Sequence of chain 3.D:
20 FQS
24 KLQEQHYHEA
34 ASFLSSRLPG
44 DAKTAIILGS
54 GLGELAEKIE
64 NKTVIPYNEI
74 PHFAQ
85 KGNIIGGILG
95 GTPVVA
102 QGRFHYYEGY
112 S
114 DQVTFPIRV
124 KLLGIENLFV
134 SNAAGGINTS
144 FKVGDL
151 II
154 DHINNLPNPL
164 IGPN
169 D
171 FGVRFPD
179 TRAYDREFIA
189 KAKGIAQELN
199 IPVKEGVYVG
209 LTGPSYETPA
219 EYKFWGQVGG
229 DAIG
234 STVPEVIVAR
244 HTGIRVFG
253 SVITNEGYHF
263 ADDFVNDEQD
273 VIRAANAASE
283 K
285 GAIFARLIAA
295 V

Binding-site contacts:
Ligand atom C6 contacts residue GLU215 of chain 3.D at 3.4 Å.
Ligand atom N9 contacts residue ALA137 of chain 3.D at 4.1 Å.
Ligand atom N6 contacts residue GLU215 of chain 3.D at 3.4 Å (salt-bridge).
Ligand atom C2 contacts residue GLY232 of chain 3.D at 3.8 Å.
Ligand atom C5 contacts residue ALA137 of chain 3.D at 4.0 Å (hydrophobic).
Ligand atom C5 contacts residue ASN257 of chain 3.D at 3.6 Å.
Ligand atom N3 contacts residue MSE233 of chain 3.D at 3.5 Å.
Ligand atom C8 contacts residue ASN257 of chain 3.D at 3.6 Å.
Ligand atom C6 contacts residue TYR214 of chain 3.D at 3.8 Å (hydrophobic).
Ligand atom N3 contacts residue GLY232 of chain 3.D at 3.5 Å.
Ligand atom C6 contacts residue TYR220 of chain 3.D at 3.6 Å (hydrophobic).
Ligand atom N7 contacts residue ASN257 of chain 3.D at 2.6 Å (h-bond).
Ligand atom C4 contacts residue ILE231 of chain 3.D at 3.7 Å (hydrophobic).
Ligand atom C2 contacts residue GLU215 of chain 3.D at 3.3 Å.
Ligand atom C8 contacts residue THR256 of chain 3.D at 3.2 Å.
Ligand atom C5 contacts residue GLY138 of chain 3.D at 3.5 Å.
Ligand atom C8 contacts residue ALA137 of chain 3.D at 3.8 Å (hydrophobic).
Ligand atom N3 contacts residue ILE231 of chain 3.D at 3.6 Å.
Ligand atom C6 contacts residue ASN257 of chain 3.D at 3.8 Å.
Ligand atom N9 contacts residue ALA136 of chain 3.D at 3.5 Å (h-bond).
Ligand atom N7 contacts residue THR256 of chain 3.D at 3.4 Å (h-bond).
Ligand atom N1 contacts residue GLU215 of chain 3.D at 2.5 Å (salt-bridge).
Ligand atom C6 contacts residue ILE231 of chain 3.D at 3.6 Å (hydrophobic).
Ligand atom N1 contacts residue TYR220 of chain 3.D at 4.0 Å.
Ligand atom C5 contacts residue TYR214 of chain 3.D at 4.0 Å (hydrophobic).
Ligand atom N6 contacts residue GLY138 of chain 3.D at 3.4 Å.
Ligand atom N6 contacts residue TYR220 of chain 3.D at 2.6 Å (h-bond).
Ligand atom C2 contacts residue ILE231 of chain 3.D at 3.6 Å (hydrophobic).
Ligand atom N1 contacts residue ILE231 of chain 3.D at 3.5 Å (h-bond).
Ligand atom N7 contacts residue GLY138 of chain 3.D at 3.4 Å (h-bond).
Ligand atom N1 contacts residue TYR214 of chain 3.D at 4.0 Å.
Ligand atom C8 contacts residue ALA136 of chain 3.D at 3.8 Å (hydrophobic).
Ligand atom C2 contacts residue MSE233 of chain 3.D at 3.4 Å.
Ligand atom N6 contacts residue ASN257 of chain 3.D at 2.8 Å (h-bond).
Ligand atom C5 contacts residue ILE231 of chain 3.D at 3.7 Å (hydrophobic).
Ligand atom C6 contacts residue GLY138 of chain 3.D at 3.7 Å.
Ligand atom C8 contacts residue VAL273 of chain 3.D at 3.7 Å (hydrophobic).
Ligand atom C4 contacts residue GLY232 of chain 3.D at 4.1 Å.
Ligand atom C4 contacts residue TYR214 of chain 3.D at 4.1 Å (hydrophobic).
Ligand atom N7 contacts residue ALA137 of chain 3.D at 3.6 Å.

A protein and the small-molecule ligand that binds it are described below.
Small molecule (SMILES): Nc1ncnc2c1ncn2[C@H]1C[C@H](O)[C@@H](COP(=O)(O)O)O1